Sequence of chain 1.A:
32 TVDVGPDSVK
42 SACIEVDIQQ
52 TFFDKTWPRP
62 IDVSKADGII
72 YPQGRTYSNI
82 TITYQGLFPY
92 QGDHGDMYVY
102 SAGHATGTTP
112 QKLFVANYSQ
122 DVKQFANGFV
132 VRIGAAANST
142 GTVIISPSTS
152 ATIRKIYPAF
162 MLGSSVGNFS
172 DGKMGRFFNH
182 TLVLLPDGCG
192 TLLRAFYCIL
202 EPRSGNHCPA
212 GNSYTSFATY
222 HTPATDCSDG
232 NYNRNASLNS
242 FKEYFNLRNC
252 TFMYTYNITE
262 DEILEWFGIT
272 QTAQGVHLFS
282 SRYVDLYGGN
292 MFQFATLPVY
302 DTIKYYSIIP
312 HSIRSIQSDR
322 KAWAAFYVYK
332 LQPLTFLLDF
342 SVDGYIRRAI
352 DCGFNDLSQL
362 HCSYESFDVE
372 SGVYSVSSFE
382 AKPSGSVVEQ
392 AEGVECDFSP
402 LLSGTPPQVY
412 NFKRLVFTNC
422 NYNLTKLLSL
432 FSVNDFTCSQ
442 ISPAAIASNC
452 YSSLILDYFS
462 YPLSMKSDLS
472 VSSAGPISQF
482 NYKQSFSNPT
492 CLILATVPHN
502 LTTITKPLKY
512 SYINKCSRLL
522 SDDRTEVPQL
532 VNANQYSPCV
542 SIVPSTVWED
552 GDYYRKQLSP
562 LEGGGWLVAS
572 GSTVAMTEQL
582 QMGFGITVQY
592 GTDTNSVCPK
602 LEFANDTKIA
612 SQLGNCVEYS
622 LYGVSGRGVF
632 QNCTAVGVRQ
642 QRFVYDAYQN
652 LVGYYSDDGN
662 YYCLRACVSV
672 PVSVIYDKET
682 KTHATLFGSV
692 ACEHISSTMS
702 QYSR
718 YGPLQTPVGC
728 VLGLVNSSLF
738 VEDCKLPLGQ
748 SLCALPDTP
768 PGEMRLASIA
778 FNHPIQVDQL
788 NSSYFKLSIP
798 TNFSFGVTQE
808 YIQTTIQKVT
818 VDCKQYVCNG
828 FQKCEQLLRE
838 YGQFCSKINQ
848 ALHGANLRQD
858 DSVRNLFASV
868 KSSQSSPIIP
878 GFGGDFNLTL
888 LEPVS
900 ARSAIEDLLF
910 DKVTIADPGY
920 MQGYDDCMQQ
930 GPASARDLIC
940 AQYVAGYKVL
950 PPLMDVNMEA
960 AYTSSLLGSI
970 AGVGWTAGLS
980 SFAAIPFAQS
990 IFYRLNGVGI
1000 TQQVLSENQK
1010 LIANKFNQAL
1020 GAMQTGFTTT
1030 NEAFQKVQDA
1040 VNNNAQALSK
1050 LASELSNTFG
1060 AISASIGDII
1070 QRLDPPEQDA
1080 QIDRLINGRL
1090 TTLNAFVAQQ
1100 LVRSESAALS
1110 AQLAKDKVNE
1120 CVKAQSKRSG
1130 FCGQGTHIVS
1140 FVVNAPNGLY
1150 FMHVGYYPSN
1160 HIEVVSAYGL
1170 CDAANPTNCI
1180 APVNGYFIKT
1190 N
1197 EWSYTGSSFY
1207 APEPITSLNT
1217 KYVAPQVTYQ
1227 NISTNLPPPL

Sequence of chain 1.C:
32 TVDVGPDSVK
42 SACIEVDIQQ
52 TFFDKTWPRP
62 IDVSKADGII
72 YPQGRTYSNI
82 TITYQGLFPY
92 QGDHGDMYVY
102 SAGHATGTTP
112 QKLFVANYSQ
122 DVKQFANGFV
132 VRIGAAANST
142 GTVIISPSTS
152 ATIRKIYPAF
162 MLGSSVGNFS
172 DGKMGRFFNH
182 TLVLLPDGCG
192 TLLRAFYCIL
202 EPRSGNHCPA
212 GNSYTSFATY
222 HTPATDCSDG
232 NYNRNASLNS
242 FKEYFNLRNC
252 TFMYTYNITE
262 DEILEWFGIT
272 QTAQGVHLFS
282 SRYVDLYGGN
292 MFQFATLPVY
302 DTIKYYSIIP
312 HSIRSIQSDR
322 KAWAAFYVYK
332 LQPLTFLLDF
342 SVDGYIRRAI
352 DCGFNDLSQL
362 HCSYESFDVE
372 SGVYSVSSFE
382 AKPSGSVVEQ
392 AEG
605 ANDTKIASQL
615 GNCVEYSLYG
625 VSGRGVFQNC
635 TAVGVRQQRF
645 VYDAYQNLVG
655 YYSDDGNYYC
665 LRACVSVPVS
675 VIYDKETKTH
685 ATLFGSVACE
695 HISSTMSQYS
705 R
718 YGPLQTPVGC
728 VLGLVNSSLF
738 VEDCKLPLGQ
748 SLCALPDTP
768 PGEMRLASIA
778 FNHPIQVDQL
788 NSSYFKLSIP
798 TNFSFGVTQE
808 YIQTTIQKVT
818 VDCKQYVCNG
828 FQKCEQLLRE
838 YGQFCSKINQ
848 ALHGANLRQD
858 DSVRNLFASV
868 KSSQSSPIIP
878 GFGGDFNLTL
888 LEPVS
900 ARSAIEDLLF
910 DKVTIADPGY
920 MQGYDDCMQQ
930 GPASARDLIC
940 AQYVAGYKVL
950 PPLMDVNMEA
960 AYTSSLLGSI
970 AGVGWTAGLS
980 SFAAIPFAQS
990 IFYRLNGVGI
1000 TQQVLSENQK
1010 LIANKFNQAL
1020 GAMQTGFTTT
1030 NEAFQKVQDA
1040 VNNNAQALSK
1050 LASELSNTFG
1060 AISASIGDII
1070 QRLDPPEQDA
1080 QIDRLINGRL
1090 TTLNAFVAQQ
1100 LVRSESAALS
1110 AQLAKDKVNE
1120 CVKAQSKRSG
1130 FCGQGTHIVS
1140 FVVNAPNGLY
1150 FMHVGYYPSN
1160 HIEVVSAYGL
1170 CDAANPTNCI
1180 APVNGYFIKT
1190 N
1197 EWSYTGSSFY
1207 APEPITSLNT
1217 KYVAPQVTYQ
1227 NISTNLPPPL

This small molecule binds to this protein.
Small molecule (SMILES): CC(=O)N[C@H]1[C@H](O[C@H]2[C@H](O)[C@@H](NC(C)=O)CO[C@@H]2CO)O[C@H](CO)[C@@H](O[C@@H]2O[C@H](CO[C@H]3O[C@H](CO)[C@@H](O)[C@H](O)[C@@H]3O)[C@@H](O)[C@H](O[C@H]3O[C@H](CO)[C@@H](O)[C@H](O)[C@@H]3O)[C@@H]2O)[C@@H]1O

Binding-site contacts:
Ligand atom C8 contacts residue SER790 of chain 1.C at 3.9 Å.
Ligand atom C8 contacts residue GLN1222 of chain 1.C at 4.1 Å.
Ligand atom C5 contacts residue GLU1006 of chain 1.A at 4.4 Å.
Ligand atom C2 contacts residue TYR1225 of chain 1.C at 3.8 Å (hydrophobic).
Ligand atom C4 contacts residue ASN1227 of chain 1.C at 4.2 Å.
Ligand atom O7 contacts residue VAL1223 of chain 1.C at 3.1 Å.
Ligand atom O7 contacts residue ASN1227 of chain 1.C at 4.0 Å.
Ligand atom C2 contacts residue ASN1227 of chain 1.C at 2.3 Å.
Ligand atom N2 contacts residue ASN1227 of chain 1.C at 2.8 Å (h-bond).
Ligand atom C7 contacts residue VAL1223 of chain 1.C at 3.8 Å (hydrophobic).
Ligand atom C6 contacts residue GLU1006 of chain 1.A at 3.5 Å.
Ligand atom C1 contacts residue TYR1225 of chain 1.C at 3.8 Å (hydrophobic).
Ligand atom C3 contacts residue TYR1225 of chain 1.C at 4.2 Å (hydrophobic).
Ligand atom C6 contacts residue SER1005 of chain 1.A at 3.7 Å.
Ligand atom C8 contacts residue TYR1225 of chain 1.C at 3.4 Å (hydrophobic).
Ligand atom C8 contacts residue GLN1226 of chain 1.C at 3.6 Å.
Ligand atom C2 contacts residue VAL1223 of chain 1.C at 4.1 Å (hydrophobic).
Ligand atom N2 contacts residue GLN1226 of chain 1.C at 4.5 Å.
Ligand atom C1 contacts residue ASN1227 of chain 1.C at 1.4 Å.
Ligand atom O4 contacts residue GLU1006 of chain 1.A at 3.6 Å (salt-bridge).
Ligand atom O4 contacts residue SER1005 of chain 1.A at 3.8 Å.
Ligand atom C4 contacts residue GLU1006 of chain 1.A at 4.0 Å.
Ligand atom C5 contacts residue SER1005 of chain 1.A at 4.2 Å.
Ligand atom C7 contacts residue ASN1227 of chain 1.C at 3.6 Å.
Ligand atom O6 contacts residue SER1005 of chain 1.A at 2.9 Å (h-bond).
Ligand atom O5 contacts residue ASN1227 of chain 1.C at 2.4 Å (h-bond).
Ligand atom O4 contacts residue VAL1223 of chain 1.C at 4.2 Å.
Ligand atom N2 contacts residue TYR1225 of chain 1.C at 2.8 Å (h-bond).
Ligand atom C3 contacts residue ASN1227 of chain 1.C at 3.6 Å.
Ligand atom C8 contacts residue PRO1221 of chain 1.C at 3.7 Å (hydrophobic).
Ligand atom C3 contacts residue VAL1223 of chain 1.C at 3.9 Å (hydrophobic).
Ligand atom C8 contacts residue VAL1223 of chain 1.C at 4.3 Å (hydrophobic).
Ligand atom O3 contacts residue VAL1223 of chain 1.C at 3.1 Å (h-bond).
Ligand atom C5 contacts residue ASN1227 of chain 1.C at 3.6 Å.
Ligand atom C7 contacts residue TYR1225 of chain 1.C at 3.6 Å (hydrophobic).
Ligand atom N2 contacts residue VAL1223 of chain 1.C at 4.0 Å.
Ligand atom O6 contacts residue GLU1006 of chain 1.A at 2.9 Å (salt-bridge).
Ligand atom O6 contacts residue ASN1227 of chain 1.C at 4.0 Å.